Binding-site contacts:
Ligand atom O2P contacts residue THR211 of chain 1.C at 4.0 Å.
Ligand atom C1 contacts residue CYS151 of chain 1.C at 1.6 Å (hydrophobic).
Ligand atom O2 contacts residue ARG234 of chain 1.C at 4.3 Å.
Ligand atom O2P contacts residue SER150 of chain 1.C at 2.8 Å (h-bond).
Ligand atom O2 contacts residue THR181 of chain 1.C at 3.6 Å.
Ligand atom P contacts residue SER150 of chain 1.C at 4.0 Å.
Ligand atom O2P contacts residue THR153 of chain 1.C at 4.2 Å.
Ligand atom O2P contacts residue HIS178 of chain 1.C at 4.5 Å.
Ligand atom O3P contacts residue THR211 of chain 1.C at 2.8 Å (h-bond).
Ligand atom P contacts residue THR211 of chain 1.C at 3.6 Å.
Ligand atom C2 contacts residue CYS151 of chain 1.C at 2.7 Å (hydrophobic).
Ligand atom C2 contacts residue HIS178 of chain 1.C at 4.2 Å.
Ligand atom P contacts residue HIS178 of chain 1.C at 3.9 Å.
Ligand atom O1 contacts residue TYR320 of chain 1.C at 3.9 Å.
Ligand atom O4P contacts residue GLY212 of chain 1.C at 3.0 Å (h-bond).
Ligand atom O3P contacts residue THR152 of chain 1.C at 2.8 Å (h-bond).
Ligand atom O4P contacts residue THR211 of chain 1.C at 3.9 Å.
Ligand atom O1P contacts residue HIS178 of chain 1.C at 3.1 Å.
Ligand atom P contacts residue THR152 of chain 1.C at 3.2 Å.
Ligand atom P contacts residue CYS151 of chain 1.C at 3.9 Å.
Ligand atom O3P contacts residue THR176 of chain 1.C at 4.4 Å.
Ligand atom O2 contacts residue HIS178 of chain 1.C at 3.2 Å (h-bond).
Ligand atom O2P contacts residue CYS151 of chain 1.C at 3.3 Å (h-bond).
Ligand atom O2 contacts residue CYS151 of chain 1.C at 3.1 Å (h-bond).
Ligand atom C3 contacts residue CYS151 of chain 1.C at 3.2 Å (hydrophobic).
Ligand atom O4P contacts residue SER150 of chain 1.C at 4.0 Å.
Ligand atom O1P contacts residue THR152 of chain 1.C at 3.8 Å.
Ligand atom O3P contacts residue HIS178 of chain 1.C at 3.4 Å.
Ligand atom O1 contacts residue CYS151 of chain 1.C at 2.6 Å (h-bond).
Ligand atom O1P contacts residue ARG234 of chain 1.C at 4.3 Å.
Ligand atom O2P contacts residue THR152 of chain 1.C at 2.8 Å (h-bond).
Ligand atom O1P contacts residue CYS151 of chain 1.C at 3.0 Å (h-bond).
Ligand atom C1 contacts residue ASN316 of chain 1.C at 4.0 Å.
Ligand atom C3 contacts residue HIS178 of chain 1.C at 4.2 Å.
Ligand atom O1 contacts residue SER150 of chain 1.C at 3.8 Å.
Ligand atom P contacts residue GLY212 of chain 1.C at 3.9 Å.
Ligand atom O3P contacts residue GLY212 of chain 1.C at 4.1 Å.

Sequence of chain 1.C:
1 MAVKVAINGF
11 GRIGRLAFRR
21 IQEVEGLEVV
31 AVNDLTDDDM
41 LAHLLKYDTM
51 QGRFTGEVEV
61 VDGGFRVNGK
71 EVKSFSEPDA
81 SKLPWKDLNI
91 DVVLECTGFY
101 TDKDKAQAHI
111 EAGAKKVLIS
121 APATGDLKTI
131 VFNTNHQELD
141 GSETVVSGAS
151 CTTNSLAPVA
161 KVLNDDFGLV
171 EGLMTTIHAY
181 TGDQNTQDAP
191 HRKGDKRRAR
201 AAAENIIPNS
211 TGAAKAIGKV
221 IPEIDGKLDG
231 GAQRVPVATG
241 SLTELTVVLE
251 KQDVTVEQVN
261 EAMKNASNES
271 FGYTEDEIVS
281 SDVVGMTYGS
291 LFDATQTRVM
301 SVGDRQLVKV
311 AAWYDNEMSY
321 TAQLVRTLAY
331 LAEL

This small molecule binds to this protein.
Small molecule (SMILES): O=C[C@H](O)COP(=O)(O)O